The small molecule below binds the protein below.
Small molecule (SMILES): CCCCCCO[C@@H]1O[C@H](CO)[C@H](O)[C@H](O)[C@H]1O[C@@H]1O[C@@H](C)[C@@H](O)[C@@H](O)[C@@H]1O

Binding-site contacts:
Ligand atom O5 contacts residue PHE174 of chain 1.A at 4.0 Å.
Ligand atom C5 contacts residue TRP238 of chain 1.A at 3.7 Å (hydrophobic).
Ligand atom C5 contacts residue HIS171 of chain 1.A at 3.8 Å.
Ligand atom C2' contacts residue LEU267 of chain 1.A at 3.8 Å (hydrophobic).
Ligand atom C4 contacts residue TRP238 of chain 1.A at 3.7 Å (hydrophobic).
Ligand atom C6 contacts residue GLU241 of chain 1.A at 3.6 Å.
Ligand atom C1 contacts residue UDP1 of chain 1.H at 3.6 Å.
Ligand atom O4 contacts residue MET204 of chain 1.A at 3.9 Å.
Ligand atom O3 contacts residue MET204 of chain 1.A at 3.9 Å.
Ligand atom C1' contacts residue HIS171 of chain 1.A at 4.0 Å.
Ligand atom C2 contacts residue UDP1 of chain 1.H at 3.5 Å.
Ligand atom O4 contacts residue HIS171 of chain 1.A at 2.9 Å.
Ligand atom C2 contacts residue HIS171 of chain 1.A at 3.8 Å.
Ligand atom C6 contacts residue TYR202 of chain 1.A at 3.8 Å (hydrophobic).
Ligand atom C6' contacts residue LEU267 of chain 1.A at 4.0 Å (hydrophobic).
Ligand atom O1 contacts residue SER173 of chain 1.A at 3.9 Å.
Ligand atom O6 contacts residue PHE174 of chain 1.A at 3.5 Å.
Ligand atom C6 contacts residue THR183 of chain 1.A at 3.4 Å.
Ligand atom C6 contacts residue PHE174 of chain 1.A at 4.0 Å (hydrophobic).
Ligand atom C6 contacts residue TRP238 of chain 1.A at 3.5 Å (hydrophobic).
Ligand atom C1 contacts residue MET204 of chain 1.A at 3.8 Å (hydrophobic).
Ligand atom C4 contacts residue HIS171 of chain 1.A at 3.8 Å.
Ligand atom O4 contacts residue GLU241 of chain 1.A at 2.7 Å (salt-bridge).
Ligand atom O5 contacts residue MET204 of chain 1.A at 3.1 Å.
Ligand atom O3 contacts residue UDP1 of chain 1.H at 2.6 Å (h-bond).
Ligand atom C1 contacts residue HIS171 of chain 1.A at 3.8 Å.
Ligand atom C1' contacts residue SER173 of chain 1.A at 3.5 Å.
Ligand atom C3 contacts residue UDP1 of chain 1.H at 3.7 Å.
Ligand atom O2 contacts residue UDP1 of chain 1.H at 2.8 Å (h-bond).
Ligand atom C4 contacts residue ASP264 of chain 1.A at 3.3 Å.
Ligand atom O2 contacts residue UDP1 of chain 1.H at 4.0 Å.
Ligand atom O5 contacts residue HIS171 of chain 1.A at 3.1 Å.
Ligand atom C4 contacts residue GLU241 of chain 1.A at 3.4 Å.
Ligand atom C2 contacts residue MET204 of chain 1.A at 4.0 Å (hydrophobic).
Ligand atom O6 contacts residue THR183 of chain 1.A at 2.8 Å (h-bond).
Ligand atom O6 contacts residue TRP238 of chain 1.A at 3.4 Å (h-bond).
Ligand atom O4 contacts residue ASP264 of chain 1.A at 2.7 Å (salt-bridge).
Ligand atom C2' contacts residue SER173 of chain 1.A at 3.7 Å.
Ligand atom O1 contacts residue HIS171 of chain 1.A at 3.4 Å (h-bond).
Ligand atom C3 contacts residue TRP238 of chain 1.A at 3.9 Å (hydrophobic).

Sequence of chain 1.A:
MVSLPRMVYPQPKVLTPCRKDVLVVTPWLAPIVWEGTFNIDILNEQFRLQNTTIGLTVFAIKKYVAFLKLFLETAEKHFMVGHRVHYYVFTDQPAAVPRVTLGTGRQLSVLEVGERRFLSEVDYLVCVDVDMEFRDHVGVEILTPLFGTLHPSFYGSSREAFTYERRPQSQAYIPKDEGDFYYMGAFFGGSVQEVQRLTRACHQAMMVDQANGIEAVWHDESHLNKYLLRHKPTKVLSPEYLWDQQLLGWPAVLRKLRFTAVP